This protein binds this small molecule.
Small molecule (SMILES): CC(=O)N[C@@H]1[C@@H](O)[C@H](O)[C@@H](CO)O[C@H]1O

Sequence of chain 1.A:
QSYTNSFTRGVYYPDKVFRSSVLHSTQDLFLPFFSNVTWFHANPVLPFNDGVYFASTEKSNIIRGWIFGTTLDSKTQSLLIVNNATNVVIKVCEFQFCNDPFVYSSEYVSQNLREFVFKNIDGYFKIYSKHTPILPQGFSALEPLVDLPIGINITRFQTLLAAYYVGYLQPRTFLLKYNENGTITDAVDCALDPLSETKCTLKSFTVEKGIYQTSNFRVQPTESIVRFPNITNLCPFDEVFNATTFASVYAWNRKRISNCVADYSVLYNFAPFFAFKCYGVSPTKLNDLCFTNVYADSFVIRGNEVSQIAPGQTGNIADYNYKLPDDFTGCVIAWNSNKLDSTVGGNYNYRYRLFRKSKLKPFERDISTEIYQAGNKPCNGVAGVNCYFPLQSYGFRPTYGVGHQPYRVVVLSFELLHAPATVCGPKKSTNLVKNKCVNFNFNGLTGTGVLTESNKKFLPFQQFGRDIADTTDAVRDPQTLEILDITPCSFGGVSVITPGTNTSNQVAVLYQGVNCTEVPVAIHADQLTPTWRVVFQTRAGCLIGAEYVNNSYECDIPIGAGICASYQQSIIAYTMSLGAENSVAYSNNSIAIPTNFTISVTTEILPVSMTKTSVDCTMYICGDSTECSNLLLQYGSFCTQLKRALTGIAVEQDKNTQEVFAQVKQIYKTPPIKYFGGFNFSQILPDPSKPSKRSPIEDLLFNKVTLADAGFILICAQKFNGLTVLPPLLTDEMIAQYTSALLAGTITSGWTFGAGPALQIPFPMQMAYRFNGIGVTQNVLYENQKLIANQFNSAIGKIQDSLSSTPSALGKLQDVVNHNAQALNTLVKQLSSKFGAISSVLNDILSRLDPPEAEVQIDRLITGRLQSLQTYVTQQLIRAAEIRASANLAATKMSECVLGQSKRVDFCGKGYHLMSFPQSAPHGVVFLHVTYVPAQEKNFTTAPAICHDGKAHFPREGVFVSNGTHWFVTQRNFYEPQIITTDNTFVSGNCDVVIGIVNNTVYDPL

Sequence of chain 1.C:
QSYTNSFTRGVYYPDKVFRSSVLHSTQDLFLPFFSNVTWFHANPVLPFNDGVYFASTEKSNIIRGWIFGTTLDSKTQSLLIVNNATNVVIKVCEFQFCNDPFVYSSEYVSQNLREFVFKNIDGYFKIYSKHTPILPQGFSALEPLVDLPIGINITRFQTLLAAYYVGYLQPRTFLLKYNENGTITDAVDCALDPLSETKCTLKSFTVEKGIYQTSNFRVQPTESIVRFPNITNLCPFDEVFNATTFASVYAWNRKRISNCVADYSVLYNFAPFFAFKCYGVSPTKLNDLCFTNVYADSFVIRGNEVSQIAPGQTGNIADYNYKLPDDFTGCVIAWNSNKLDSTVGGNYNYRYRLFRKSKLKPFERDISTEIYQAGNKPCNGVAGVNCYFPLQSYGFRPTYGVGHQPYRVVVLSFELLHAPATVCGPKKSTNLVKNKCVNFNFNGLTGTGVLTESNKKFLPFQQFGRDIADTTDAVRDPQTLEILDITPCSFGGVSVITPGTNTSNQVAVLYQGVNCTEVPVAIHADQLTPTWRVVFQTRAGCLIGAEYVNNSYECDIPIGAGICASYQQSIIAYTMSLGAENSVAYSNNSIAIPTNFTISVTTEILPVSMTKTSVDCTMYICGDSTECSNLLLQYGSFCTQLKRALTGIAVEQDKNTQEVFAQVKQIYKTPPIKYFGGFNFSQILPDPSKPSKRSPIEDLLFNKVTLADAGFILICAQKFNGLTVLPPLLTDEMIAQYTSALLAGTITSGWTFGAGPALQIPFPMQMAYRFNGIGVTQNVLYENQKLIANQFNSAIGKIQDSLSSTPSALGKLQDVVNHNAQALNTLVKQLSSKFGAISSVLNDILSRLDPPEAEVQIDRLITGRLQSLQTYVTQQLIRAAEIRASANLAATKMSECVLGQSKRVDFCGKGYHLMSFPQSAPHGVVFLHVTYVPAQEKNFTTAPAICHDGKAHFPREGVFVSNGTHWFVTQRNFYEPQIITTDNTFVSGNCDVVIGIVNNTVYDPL

Binding-site contacts:
Ligand atom C7 contacts residue LYS1065 of chain 1.C at 4.3 Å.
Ligand atom O6 contacts residue ALA698 of chain 1.C at 4.0 Å.
Ligand atom O5 contacts residue GLN887 of chain 1.A at 4.1 Å.
Ligand atom N2 contacts residue ASN1066 of chain 1.C at 2.9 Å (h-bond).
Ligand atom C6 contacts residue ALA698 of chain 1.C at 3.6 Å (hydrophobic).
Ligand atom C4 contacts residue ASN1066 of chain 1.C at 4.1 Å.
Ligand atom C2 contacts residue ASN1066 of chain 1.C at 2.5 Å.
Ligand atom C1 contacts residue GLN887 of chain 1.A at 3.9 Å.
Ligand atom C8 contacts residue LYS1065 of chain 1.C at 3.8 Å.
Ligand atom O5 contacts residue ASN1066 of chain 1.C at 2.4 Å (h-bond).
Ligand atom C5 contacts residue ASN1066 of chain 1.C at 3.7 Å.
Ligand atom C3 contacts residue ASN1066 of chain 1.C at 3.8 Å.
Ligand atom C6 contacts residue ASN1066 of chain 1.C at 4.3 Å.
Ligand atom C8 contacts residue ASN1066 of chain 1.C at 4.3 Å.
Ligand atom C8 contacts residue GLU1064 of chain 1.C at 3.2 Å.
Ligand atom C1 contacts residue ASN1066 of chain 1.C at 1.4 Å.
Ligand atom O7 contacts residue ASN1066 of chain 1.C at 3.6 Å.
Ligand atom C5 contacts residue ALA698 of chain 1.C at 3.7 Å (hydrophobic).
Ligand atom C7 contacts residue ASN1066 of chain 1.C at 3.5 Å.